The small molecule below binds the protein below.
Small molecule (SMILES): CO[C@H]1CN(c2ccc(C#C[C@@]3(O)CN4CCC3CC4)c(Cc3ccccc3)n2)C[C@H]1O

Sequence of chain 1.E:
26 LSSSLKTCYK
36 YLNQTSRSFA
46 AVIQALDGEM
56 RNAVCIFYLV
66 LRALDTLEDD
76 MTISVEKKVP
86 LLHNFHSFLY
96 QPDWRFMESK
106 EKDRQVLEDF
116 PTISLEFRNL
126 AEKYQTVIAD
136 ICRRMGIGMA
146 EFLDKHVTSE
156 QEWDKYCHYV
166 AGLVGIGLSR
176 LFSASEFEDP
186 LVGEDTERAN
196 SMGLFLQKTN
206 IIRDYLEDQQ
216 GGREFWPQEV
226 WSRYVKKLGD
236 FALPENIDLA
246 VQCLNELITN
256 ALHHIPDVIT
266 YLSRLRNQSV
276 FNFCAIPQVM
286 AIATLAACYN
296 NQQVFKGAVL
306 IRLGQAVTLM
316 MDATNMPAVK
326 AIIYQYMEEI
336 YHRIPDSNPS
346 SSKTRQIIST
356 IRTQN

Binding-site contacts:
Ligand atom CAP contacts residue ASP70 of chain 1.E at 3.1 Å.
Ligand atom CAE contacts residue VAL165 of chain 1.E at 3.6 Å (hydrophobic).
Ligand atom CAN contacts residue ASP70 of chain 1.E at 3.9 Å.
Ligand atom CAZ contacts residue VAL169 of chain 1.E at 3.9 Å (hydrophobic).
Ligand atom CAR contacts residue PHE278 of chain 1.E at 3.8 Å (hydrophobic).
Ligand atom OAC contacts residue VAL169 of chain 1.E at 3.7 Å.
Ligand atom OAB contacts residue GLN283 of chain 1.E at 3.0 Å (h-bond).
Ligand atom CBC contacts residue LEU173 of chain 1.E at 3.8 Å (hydrophobic).
Ligand atom NBE contacts residue LEU173 of chain 1.E at 3.6 Å.
Ligand atom OAC contacts residue VAL165 of chain 1.E at 2.6 Å (h-bond).
Ligand atom OAV contacts residue CYS279 of chain 1.E at 3.8 Å.
Ligand atom CAG contacts residue PHE278 of chain 1.E at 3.5 Å (hydrophobic).
Ligand atom CAY contacts residue LEU201 of chain 1.E at 3.4 Å (hydrophobic).
Ligand atom CAF contacts residue TYR63 of chain 1.E at 3.7 Å (hydrophobic).
Ligand atom CAX contacts residue VAL169 of chain 1.E at 3.4 Å (hydrophobic).
Ligand atom CBF contacts residue VAL165 of chain 1.E at 3.3 Å (hydrophobic).
Ligand atom CAD contacts residue VAL169 of chain 1.E at 3.7 Å (hydrophobic).
Ligand atom CAF contacts residue VAL59 of chain 1.E at 3.8 Å (hydrophobic).
Ligand atom CBA contacts residue CYS279 of chain 1.E at 3.8 Å (hydrophobic).
Ligand atom CBA contacts residue PHE278 of chain 1.E at 3.8 Å (hydrophobic).
Ligand atom CAY contacts residue LEU173 of chain 1.E at 3.8 Å (hydrophobic).
Ligand atom OAB contacts residue MET197 of chain 1.E at 3.8 Å.
Ligand atom CAI contacts residue PHE44 of chain 1.E at 3.6 Å (hydrophobic).
Ligand atom CAT contacts residue VAL165 of chain 1.E at 3.3 Å (hydrophobic).
Ligand atom OAV contacts residue MET197 of chain 1.E at 3.1 Å.
Ligand atom CAK contacts residue VAL169 of chain 1.E at 3.5 Å (hydrophobic).
Ligand atom CAA contacts residue MET197 of chain 1.E at 3.5 Å (hydrophobic).
Ligand atom CAH contacts residue TYR63 of chain 1.E at 3.8 Å (hydrophobic).
Ligand atom OAB contacts residue LEU201 of chain 1.E at 3.8 Å.
Ligand atom NBE contacts residue LEU201 of chain 1.E at 3.5 Å.
Ligand atom CAK contacts residue ALA166 of chain 1.E at 3.6 Å (hydrophobic).
Ligand atom CAI contacts residue PHE278 of chain 1.E at 3.9 Å (hydrophobic).
Ligand atom NAU contacts residue PHE44 of chain 1.E at 3.8 Å.
Ligand atom CAJ contacts residue TYR63 of chain 1.E at 3.8 Å (hydrophobic).
Ligand atom CAA contacts residue TYR266 of chain 1.E at 3.2 Å (hydrophobic).
Ligand atom CAL contacts residue LEU201 of chain 1.E at 3.8 Å (hydrophobic).
Ligand atom CAR contacts residue LEU173 of chain 1.E at 3.8 Å (hydrophobic).
Ligand atom OAB contacts residue CYS279 of chain 1.E at 3.3 Å (h-bond).
Ligand atom CAJ contacts residue VAL169 of chain 1.E at 3.4 Å (hydrophobic).
Ligand atom CAR contacts residue PHE44 of chain 1.E at 3.8 Å (hydrophobic).